The protein below binds the small molecule below.
Small molecule (SMILES): CCCC[C@@H](CN[C@@H](CCCC)C(=O)N[C@@H](CCC(N)=O)C(=O)N[C@@H](CCCNC(N)=[NH2+])C(N)=O)NC(=O)[C@@H](NC(=O)[C@@H](NC(C)=O)[C@@H](C)O)[C@@H](C)CC

Sequence of chain 1.A:
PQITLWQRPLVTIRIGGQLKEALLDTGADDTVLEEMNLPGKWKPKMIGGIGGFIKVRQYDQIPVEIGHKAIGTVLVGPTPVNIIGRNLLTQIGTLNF

Binding-site contacts:
Ligand atom NH1 contacts residue ASP29 of chain 1.B at 3.2 Å (salt-bridge).
Ligand atom CB3 contacts residue ASP25 of chain 1.A at 3.5 Å.
Ligand atom C3 contacts residue ASP25 of chain 1.B at 2.6 Å.
Ligand atom O1 contacts residue ASP29 of chain 1.A at 3.1 Å (salt-bridge).
Ligand atom C1 contacts residue GLY48 of chain 1.A at 3.3 Å.
Ligand atom CB3 contacts residue GLY27 of chain 1.B at 3.3 Å.
Ligand atom CB2 contacts residue ASP25 of chain 1.B at 3.5 Å.
Ligand atom O5 contacts residue ILE47 of chain 1.B at 3.2 Å.
Ligand atom CA4 contacts residue GLY48 of chain 1.B at 3.5 Å.
Ligand atom CG21 contacts residue ALA28 of chain 1.A at 3.4 Å (hydrophobic).
Ligand atom N4 contacts residue GLY27 of chain 1.B at 2.9 Å (h-bond).
Ligand atom O4 contacts residue ALA28 of chain 1.B at 3.3 Å.
Ligand atom O contacts residue GLY48 of chain 1.A at 2.9 Å (h-bond).
Ligand atom CD2 contacts residue VAL82 of chain 1.A at 3.2 Å (hydrophobic).
Ligand atom CG21 contacts residue ASP30 of chain 1.A at 3.4 Å.
Ligand atom NE2 contacts residue ILE47 of chain 1.B at 3.1 Å.
Ligand atom CE1 contacts residue VAL82 of chain 1.A at 3.5 Å (hydrophobic).
Ligand atom N2 contacts residue GLY27 of chain 1.A at 2.8 Å (h-bond).
Ligand atom NH2 contacts residue ASP29 of chain 1.B at 2.7 Å (salt-bridge).
Ligand atom N1 contacts residue GLY48 of chain 1.A at 2.6 Å (h-bond).
Ligand atom CG3 contacts residue GLY27 of chain 1.B at 3.1 Å.
Ligand atom C4 contacts residue GLY27 of chain 1.B at 3.6 Å.
Ligand atom OE1 contacts residue ASP30 of chain 1.B at 3.4 Å.
Ligand atom CG21 contacts residue ASP29 of chain 1.A at 3.4 Å.
Ligand atom CA3 contacts residue GLY27 of chain 1.B at 3.1 Å.
Ligand atom NE2 contacts residue GLY48 of chain 1.B at 3.5 Å (h-bond).
Ligand atom CA contacts residue GLY48 of chain 1.A at 3.0 Å.
Ligand atom O4 contacts residue GLY27 of chain 1.B at 3.1 Å (h-bond).
Ligand atom N contacts residue ASP29 of chain 1.A at 3.2 Å (salt-bridge).
Ligand atom CD1 contacts residue ILE47 of chain 1.A at 3.2 Å (hydrophobic).
Ligand atom CA2 contacts residue GLY27 of chain 1.A at 3.5 Å.
Ligand atom N5 contacts residue GLY48 of chain 1.B at 3.0 Å (h-bond).
Ligand atom NH1 contacts residue ARG8 of chain 1.A at 3.4 Å.
Ligand atom O1 contacts residue GLY27 of chain 1.A at 3.5 Å (h-bond).
Ligand atom CH3 contacts residue ASP29 of chain 1.A at 3.5 Å.
Ligand atom CA2 contacts residue ASP25 of chain 1.B at 3.5 Å.
Ligand atom O4 contacts residue ASP29 of chain 1.B at 3.0 Å (salt-bridge).
Ligand atom CE contacts residue PRO81 of chain 1.B at 3.5 Å (hydrophobic).
Ligand atom N6 contacts residue ASP29 of chain 1.B at 3.0 Å (salt-bridge).
Ligand atom CG1 contacts residue GLY48 of chain 1.A at 3.3 Å.

Sequence of chain 1.B:
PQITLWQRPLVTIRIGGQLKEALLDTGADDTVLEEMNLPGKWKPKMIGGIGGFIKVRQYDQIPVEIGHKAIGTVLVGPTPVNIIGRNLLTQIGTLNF